Sequence of chain 1.D:
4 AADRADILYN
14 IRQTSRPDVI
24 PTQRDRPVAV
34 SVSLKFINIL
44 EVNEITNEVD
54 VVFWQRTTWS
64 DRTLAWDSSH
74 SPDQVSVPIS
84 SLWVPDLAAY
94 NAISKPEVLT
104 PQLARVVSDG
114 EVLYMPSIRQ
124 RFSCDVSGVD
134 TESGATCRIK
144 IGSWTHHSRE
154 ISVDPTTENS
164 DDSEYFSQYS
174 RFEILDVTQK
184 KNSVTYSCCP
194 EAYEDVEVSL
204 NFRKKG

Binding-site contacts:
Ligand atom C2 contacts residue CYS191 of chain 1.C at 3.4 Å (hydrophobic).
Ligand atom C7 contacts residue TRP147 of chain 1.C at 3.3 Å (hydrophobic).
Ligand atom N2 contacts residue SER146 of chain 1.C at 3.6 Å (h-bond).
Ligand atom C3 contacts residue MET118 of chain 1.D at 3.6 Å (hydrophobic).
Ligand atom CL1 contacts residue LEU116 of chain 1.D at 3.1 Å.
Ligand atom C1 contacts residue TRP147 of chain 1.C at 3.7 Å (hydrophobic).
Ligand atom C9 contacts residue MET118 of chain 1.D at 3.9 Å (hydrophobic).
Ligand atom N2 contacts residue TYR93 of chain 1.C at 2.8 Å (h-bond).
Ligand atom C8 contacts residue LEU116 of chain 1.D at 4.1 Å (hydrophobic).
Ligand atom N4 contacts residue TYR196 of chain 1.C at 3.5 Å.
Ligand atom C3 contacts residue CYS192 of chain 1.C at 3.7 Å (hydrophobic).
Ligand atom N6 contacts residue TRP147 of chain 1.C at 3.9 Å.
Ligand atom C3 contacts residue CYS191 of chain 1.C at 3.5 Å (hydrophobic).
Ligand atom C4 contacts residue THR148 of chain 1.C at 4.0 Å.
Ligand atom C8 contacts residue TRP147 of chain 1.C at 4.2 Å (hydrophobic).
Ligand atom C2 contacts residue TYR196 of chain 1.C at 4.0 Å (hydrophobic).
Ligand atom C9 contacts residue TRP147 of chain 1.C at 3.2 Å (hydrophobic).
Ligand atom C5 contacts residue TRP147 of chain 1.C at 3.3 Å (hydrophobic).
Ligand atom C5 contacts residue MET118 of chain 1.D at 3.3 Å (hydrophobic).
Ligand atom C2 contacts residue CYS192 of chain 1.C at 3.9 Å (hydrophobic).
Ligand atom C8 contacts residue TYR196 of chain 1.C at 4.0 Å (hydrophobic).
Ligand atom N4 contacts residue TYR93 of chain 1.C at 3.6 Å.
Ligand atom CL1 contacts residue ALA107 of chain 1.D at 4.1 Å.
Ligand atom N6 contacts residue THR148 of chain 1.C at 4.0 Å.
Ligand atom C6 contacts residue TRP147 of chain 1.C at 3.2 Å (hydrophobic).
Ligand atom CL1 contacts residue LEU106 of chain 1.D at 4.2 Å.
Ligand atom N2 contacts residue TRP147 of chain 1.C at 3.1 Å (h-bond).
Ligand atom C2 contacts residue TYR189 of chain 1.C at 3.4 Å (hydrophobic).
Ligand atom N6 contacts residue MET118 of chain 1.D at 3.6 Å.
Ligand atom C4 contacts residue LEU116 of chain 1.D at 4.0 Å (hydrophobic).
Ligand atom C6 contacts residue MET118 of chain 1.D at 3.7 Å (hydrophobic).
Ligand atom N4 contacts residue TYR189 of chain 1.C at 3.4 Å.
Ligand atom N3 contacts residue TRP147 of chain 1.C at 3.8 Å.
Ligand atom CL1 contacts residue ARG108 of chain 1.D at 3.4 Å.
Ligand atom C2 contacts residue TRP57 of chain 1.D at 4.1 Å (hydrophobic).
Ligand atom C1 contacts residue TYR196 of chain 1.C at 3.9 Å (hydrophobic).
Ligand atom C1 contacts residue TYR93 of chain 1.C at 3.5 Å (hydrophobic).
Ligand atom C3 contacts residue TRP57 of chain 1.D at 3.7 Å (hydrophobic).
Ligand atom C7 contacts residue TYR196 of chain 1.C at 3.7 Å (hydrophobic).
Ligand atom N2 contacts residue TYR196 of chain 1.C at 3.6 Å.

A protein and the small-molecule ligand that binds it are described below.
Small molecule (SMILES): [H]/N=C1/NCCN1Cc1ccc(Cl)nc1

Sequence of chain 1.C:
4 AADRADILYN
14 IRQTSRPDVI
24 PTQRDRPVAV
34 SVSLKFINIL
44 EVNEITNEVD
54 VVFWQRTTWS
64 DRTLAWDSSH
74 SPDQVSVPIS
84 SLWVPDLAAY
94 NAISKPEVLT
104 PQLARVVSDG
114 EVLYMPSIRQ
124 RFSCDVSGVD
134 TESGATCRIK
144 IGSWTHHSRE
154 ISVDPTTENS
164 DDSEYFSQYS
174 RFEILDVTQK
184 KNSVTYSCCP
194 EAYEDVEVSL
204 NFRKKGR